This protein binds this small molecule.
Small molecule (SMILES): CSCC[C@H](NC(=O)[C@@H](NC(=O)[C@H](C)NC(=O)[C@H](Cc1ccccc1)NC(=O)[C@H](CC(N)=O)NC(=O)[C@H](Cc1ccccc1)NC(=O)[C@@H](NC(=O)[C@H](C)NC(=O)[C@@H](N)CCCCN)C(C)C)[C@@H](C)O)C(=O)O

Sequence of chain 1.J:
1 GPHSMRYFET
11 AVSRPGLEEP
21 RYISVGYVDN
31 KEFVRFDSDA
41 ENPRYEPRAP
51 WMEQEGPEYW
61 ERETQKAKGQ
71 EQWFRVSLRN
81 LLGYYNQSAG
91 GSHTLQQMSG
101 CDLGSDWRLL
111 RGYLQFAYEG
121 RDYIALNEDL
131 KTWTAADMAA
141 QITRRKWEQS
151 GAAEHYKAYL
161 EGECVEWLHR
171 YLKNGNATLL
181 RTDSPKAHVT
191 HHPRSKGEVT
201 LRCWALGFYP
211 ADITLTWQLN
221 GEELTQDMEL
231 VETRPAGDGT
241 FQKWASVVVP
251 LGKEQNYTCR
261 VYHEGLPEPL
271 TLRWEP

Binding-site contacts:
Ligand atom OXT contacts residue TYR84 of chain 1.J at 3.2 Å (h-bond).
Ligand atom CG1 contacts residue SER99 of chain 1.J at 3.4 Å.
Ligand atom N contacts residue TYR159 of chain 1.J at 3.4 Å.
Ligand atom C contacts residue TYR84 of chain 1.J at 3.3 Å (hydrophobic).
Ligand atom CE contacts residue PHE116 of chain 1.J at 3.4 Å (hydrophobic).
Ligand atom OXT contacts residue LYS146 of chain 1.J at 2.7 Å (salt-bridge).
Ligand atom CG contacts residue GLU63 of chain 1.J at 3.1 Å.
Ligand atom ND2 contacts residue GLN97 of chain 1.J at 3.0 Å (h-bond).
Ligand atom CA contacts residue TYR7 of chain 1.J at 3.2 Å (hydrophobic).
Ligand atom CB contacts residue TRP147 of chain 1.J at 3.4 Å (hydrophobic).
Ligand atom CE contacts residue GLU163 of chain 1.J at 3.0 Å.
Ligand atom N contacts residue TRP73 of chain 1.J at 3.4 Å (h-bond).
Ligand atom OD1 contacts residue GLN70 of chain 1.J at 3.3 Å (h-bond).
Ligand atom N contacts residue SER77 of chain 1.J at 3.1 Å (h-bond).
Ligand atom CB contacts residue TRP73 of chain 1.J at 3.4 Å (hydrophobic).
Ligand atom CG contacts residue GLN70 of chain 1.J at 3.4 Å.
Ligand atom O contacts residue THR143 of chain 1.J at 2.7 Å (h-bond).
Ligand atom N contacts residue GLU63 of chain 1.J at 3.2 Å (salt-bridge).
Ligand atom O contacts residue LYS146 of chain 1.J at 3.4 Å (salt-bridge).
Ligand atom O contacts residue TRP73 of chain 1.J at 3.1 Å.
Ligand atom O contacts residue TRP73 of chain 1.J at 3.0 Å (h-bond).
Ligand atom O contacts residue TYR84 of chain 1.J at 2.8 Å (h-bond).
Ligand atom N contacts residue TYR156 of chain 1.J at 3.1 Å (h-bond).
Ligand atom NZ contacts residue GLU163 of chain 1.J at 2.3 Å (salt-bridge).
Ligand atom C contacts residue TYR7 of chain 1.J at 3.4 Å (hydrophobic).
Ligand atom C contacts residue TRP73 of chain 1.J at 3.4 Å (hydrophobic).
Ligand atom N contacts residue TYR171 of chain 1.J at 2.8 Å (h-bond).
Ligand atom O contacts residue TRP147 of chain 1.J at 3.4 Å (h-bond).
Ligand atom OG1 contacts residue ASN80 of chain 1.J at 3.4 Å (h-bond).
Ligand atom O contacts residue HIS155 of chain 1.J at 2.7 Å (h-bond).
Ligand atom N contacts residue TYR7 of chain 1.J at 2.8 Å (h-bond).
Ligand atom OXT contacts residue ASN80 of chain 1.J at 2.7 Å (h-bond).
Ligand atom O contacts residue LYS66 of chain 1.J at 2.9 Å (salt-bridge).
Ligand atom OD1 contacts residue GLN97 of chain 1.J at 2.8 Å (h-bond).
Ligand atom C contacts residue LYS146 of chain 1.J at 3.4 Å.
Ligand atom CE2 contacts residue SER150 of chain 1.J at 3.3 Å.
Ligand atom CE contacts residue LYS66 of chain 1.J at 3.1 Å.
Ligand atom O contacts residue TRP147 of chain 1.J at 3.0 Å (h-bond).
Ligand atom N contacts residue GLN70 of chain 1.J at 2.9 Å (h-bond).
Ligand atom O contacts residue TYR159 of chain 1.J at 2.7 Å (h-bond).